This protein binds this small molecule.
Small molecule (SMILES): Cn1cc(NC(=O)c2cnn3ccc(N[C@@H]4CCCC[C@@H]4N)nc23)c(C(F)(F)F)n1

Sequence of chain 1.B:
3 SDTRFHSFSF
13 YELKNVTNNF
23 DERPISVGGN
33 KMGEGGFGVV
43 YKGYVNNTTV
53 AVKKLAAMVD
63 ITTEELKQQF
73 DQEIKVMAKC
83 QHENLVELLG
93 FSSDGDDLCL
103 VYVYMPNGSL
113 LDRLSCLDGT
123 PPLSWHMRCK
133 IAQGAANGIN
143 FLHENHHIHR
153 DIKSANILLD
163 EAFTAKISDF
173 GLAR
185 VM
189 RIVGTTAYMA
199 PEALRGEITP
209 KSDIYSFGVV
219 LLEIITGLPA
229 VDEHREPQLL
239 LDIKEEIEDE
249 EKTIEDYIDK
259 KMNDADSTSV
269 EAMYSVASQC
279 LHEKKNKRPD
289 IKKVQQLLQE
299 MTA

Binding-site contacts:
Ligand atom C17 contacts residue MET34 of chain 1.B at 3.6 Å (hydrophobic).
Ligand atom N4 contacts residue LEU160 of chain 1.B at 3.7 Å.
Ligand atom F contacts residue MET34 of chain 1.B at 3.5 Å.
Ligand atom N3 contacts residue ASN158 of chain 1.B at 3.1 Å (h-bond).
Ligand atom N7 contacts residue MET107 of chain 1.B at 3.6 Å.
Ligand atom F contacts residue ASP114 of chain 1.B at 3.5 Å.
Ligand atom C16 contacts residue MET107 of chain 1.B at 3.7 Å (hydrophobic).
Ligand atom C6 contacts residue GLY37 of chain 1.B at 3.7 Å.
Ligand atom N contacts residue LEU160 of chain 1.B at 3.6 Å.
Ligand atom O contacts residue MET107 of chain 1.B at 2.9 Å (h-bond).
Ligand atom F2 contacts residue GLY35 of chain 1.B at 3.6 Å.
Ligand atom C17 contacts residue GLY110 of chain 1.B at 3.7 Å.
Ligand atom C4 contacts residue VAL42 of chain 1.B at 3.5 Å (hydrophobic).
Ligand atom N7 contacts residue MET34 of chain 1.B at 3.7 Å.
Ligand atom N3 contacts residue ASP171 of chain 1.B at 2.8 Å (salt-bridge).
Ligand atom C11 contacts residue ALA53 of chain 1.B at 3.4 Å (hydrophobic).
Ligand atom C5 contacts residue VAL42 of chain 1.B at 3.5 Å (hydrophobic).
Ligand atom C2 contacts residue ASP171 of chain 1.B at 3.5 Å.
Ligand atom N3 contacts residue ALA157 of chain 1.B at 2.7 Å (h-bond).
Ligand atom C17 contacts residue MET107 of chain 1.B at 3.1 Å (hydrophobic).
Ligand atom N4 contacts residue TYR104 of chain 1.B at 3.2 Å.
Ligand atom N1 contacts residue TYR104 of chain 1.B at 3.6 Å.
Ligand atom N2 contacts residue ASP171 of chain 1.B at 3.0 Å (salt-bridge).
Ligand atom C3 contacts residue ASP171 of chain 1.B at 3.7 Å.
Ligand atom N2 contacts residue VAL42 of chain 1.B at 3.6 Å.
Ligand atom C10 contacts residue MET107 of chain 1.B at 3.7 Å (hydrophobic).
Ligand atom N1 contacts residue LEU160 of chain 1.B at 3.4 Å.
Ligand atom C10 contacts residue VAL105 of chain 1.B at 3.4 Å (hydrophobic).
Ligand atom C11 contacts residue LEU160 of chain 1.B at 3.5 Å (hydrophobic).
Ligand atom F2 contacts residue MET34 of chain 1.B at 3.7 Å.
Ligand atom C1 contacts residue TYR104 of chain 1.B at 3.5 Å (hydrophobic).
Ligand atom C contacts residue LEU160 of chain 1.B at 3.2 Å (hydrophobic).
Ligand atom C8 contacts residue ALA157 of chain 1.B at 3.4 Å (hydrophobic).
Ligand atom N7 contacts residue GLY110 of chain 1.B at 3.4 Å.
Ligand atom C6 contacts residue GLU36 of chain 1.B at 3.5 Å.
Ligand atom C10 contacts residue ALA53 of chain 1.B at 3.5 Å (hydrophobic).
Ligand atom O contacts residue ALA53 of chain 1.B at 3.4 Å.
Ligand atom C12 contacts residue ALA53 of chain 1.B at 3.6 Å (hydrophobic).
Ligand atom C9 contacts residue ALA157 of chain 1.B at 3.3 Å (hydrophobic).
Ligand atom N6 contacts residue GLY110 of chain 1.B at 3.5 Å.